A protein and the small-molecule ligand that binds it are described below.
Small molecule (SMILES): Nc1ncnc2[nH]cnc12

Binding-site contacts:
Ligand atom C2 contacts residue ILE622 of chain 4.F at 4.3 Å (hydrophobic).
Ligand atom N6 contacts residue SER632 of chain 4.F at 3.6 Å.
Ligand atom N1 contacts residue PHE638 of chain 4.F at 4.1 Å.
Ligand atom N9 contacts residue HIS630 of chain 4.F at 4.4 Å.
Ligand atom C5 contacts residue SER632 of chain 4.F at 3.9 Å.
Ligand atom N6 contacts residue PRO633 of chain 4.F at 4.4 Å.
Ligand atom N7 contacts residue SER632 of chain 4.F at 3.7 Å.
Ligand atom C6 contacts residue GLY639 of chain 4.F at 3.7 Å.
Ligand atom C5 contacts residue PRO631 of chain 4.F at 4.4 Å (hydrophobic).
Ligand atom C2 contacts residue GLY639 of chain 4.F at 2.9 Å.
Ligand atom N3 contacts residue GLY639 of chain 4.F at 4.2 Å.
Ligand atom N7 contacts residue ASP609 of chain 4.F at 4.0 Å.
Ligand atom N9 contacts residue PRO631 of chain 4.F at 3.9 Å.
Ligand atom N6 contacts residue GLY637 of chain 4.F at 3.4 Å (h-bond).
Ligand atom C8 contacts residue HIS630 of chain 4.F at 3.3 Å.
Ligand atom N3 contacts residue PRO631 of chain 4.F at 4.1 Å.
Ligand atom C4 contacts residue PRO631 of chain 4.F at 4.2 Å (hydrophobic).
Ligand atom N1 contacts residue GLY639 of chain 4.F at 3.0 Å (h-bond).
Ligand atom C2 contacts residue PRO631 of chain 4.F at 4.2 Å (hydrophobic).
Ligand atom C6 contacts residue SER632 of chain 4.F at 4.0 Å.
Ligand atom N6 contacts residue PHE638 of chain 4.F at 3.7 Å.
Ligand atom C5 contacts residue PRO420 of chain 4.F at 4.5 Å (hydrophobic).
Ligand atom N7 contacts residue HIS630 of chain 4.F at 3.7 Å.
Ligand atom C6 contacts residue PRO631 of chain 4.F at 4.3 Å (hydrophobic).
Ligand atom N6 contacts residue GLY639 of chain 4.F at 3.5 Å (h-bond).
Ligand atom N1 contacts residue PRO631 of chain 4.F at 4.2 Å.

Sequence of chain 4.F:
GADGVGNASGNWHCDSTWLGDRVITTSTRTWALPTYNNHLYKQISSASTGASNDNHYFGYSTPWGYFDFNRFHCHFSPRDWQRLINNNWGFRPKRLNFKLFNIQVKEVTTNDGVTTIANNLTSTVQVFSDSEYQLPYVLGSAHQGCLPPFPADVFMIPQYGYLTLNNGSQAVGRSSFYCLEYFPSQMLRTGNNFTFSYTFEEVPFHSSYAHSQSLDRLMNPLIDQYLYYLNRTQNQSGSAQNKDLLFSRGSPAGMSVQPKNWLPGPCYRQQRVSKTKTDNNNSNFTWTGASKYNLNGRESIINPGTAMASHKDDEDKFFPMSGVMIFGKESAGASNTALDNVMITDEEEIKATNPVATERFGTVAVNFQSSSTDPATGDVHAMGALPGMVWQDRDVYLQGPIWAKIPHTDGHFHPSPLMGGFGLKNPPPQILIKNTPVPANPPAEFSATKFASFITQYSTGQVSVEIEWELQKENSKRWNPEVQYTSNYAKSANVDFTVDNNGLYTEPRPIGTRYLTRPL